Sequence of chain 1.P:
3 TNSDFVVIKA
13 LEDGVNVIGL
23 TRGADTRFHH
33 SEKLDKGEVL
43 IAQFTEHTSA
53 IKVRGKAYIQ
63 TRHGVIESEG

A protein and the small-molecule ligand that binds it are described below.
Small molecule (SMILES): N[C@@H](Cc1c[nH]c2ccccc12)C(=O)O

Binding-site contacts:
Ligand atom CD1 contacts residue ALA52 of chain 1.Q at 4.0 Å (hydrophobic).
Ligand atom OXT contacts residue THR47 of chain 1.P at 2.5 Å (h-bond).
Ligand atom NE1 contacts residue GLN45 of chain 1.P at 2.9 Å (h-bond).
Ligand atom O contacts residue THR23 of chain 1.Q at 3.8 Å.
Ligand atom CB contacts residue THR23 of chain 1.Q at 3.8 Å.
Ligand atom CE2 contacts residue GLN45 of chain 1.P at 3.8 Å.
Ligand atom CD1 contacts residue THR47 of chain 1.P at 3.9 Å.
Ligand atom N contacts residue ASP27 of chain 1.Q at 3.1 Å (salt-bridge).
Ligand atom CE3 contacts residue HIS32 of chain 1.P at 3.9 Å.
Ligand atom O contacts residue ARG24 of chain 1.Q at 3.6 Å.
Ligand atom N contacts residue THR28 of chain 1.Q at 2.9 Å (h-bond).
Ligand atom N contacts residue THR23 of chain 1.Q at 2.9 Å (h-bond).
Ligand atom NE1 contacts residue ALA44 of chain 1.P at 3.7 Å.
Ligand atom O contacts residue GLY25 of chain 1.Q at 3.0 Å (h-bond).
Ligand atom CZ2 contacts residue ILE53 of chain 1.P at 3.8 Å (hydrophobic).
Ligand atom CA contacts residue THR28 of chain 1.Q at 3.2 Å.
Ligand atom C contacts residue THR47 of chain 1.P at 3.5 Å.
Ligand atom C contacts residue GLY25 of chain 1.Q at 3.5 Å.
Ligand atom CE2 contacts residue ALA44 of chain 1.P at 3.8 Å (hydrophobic).
Ligand atom CH2 contacts residue ILE53 of chain 1.P at 4.1 Å (hydrophobic).
Ligand atom CA contacts residue THR23 of chain 1.Q at 3.8 Å.
Ligand atom CB contacts residue THR28 of chain 1.Q at 3.5 Å.
Ligand atom CZ3 contacts residue GLY21 of chain 1.P at 3.7 Å.
Ligand atom CZ2 contacts residue THR50 of chain 1.P at 4.0 Å.
Ligand atom N contacts residue GLY25 of chain 1.Q at 3.0 Å (h-bond).
Ligand atom CZ2 contacts residue ALA44 of chain 1.P at 3.7 Å (hydrophobic).
Ligand atom CH2 contacts residue GLY21 of chain 1.P at 3.6 Å.
Ligand atom CA contacts residue GLY25 of chain 1.Q at 3.6 Å.
Ligand atom O contacts residue SER51 of chain 1.Q at 2.8 Å (h-bond).
Ligand atom OXT contacts residue THR50 of chain 1.P at 3.1 Å (h-bond).
Ligand atom NE1 contacts residue SER51 of chain 1.Q at 4.0 Å.
Ligand atom CD1 contacts residue GLN45 of chain 1.P at 3.8 Å.
Ligand atom CB contacts residue SER51 of chain 1.Q at 3.5 Å.
Ligand atom OXT contacts residue GLY25 of chain 1.Q at 3.9 Å.
Ligand atom CD1 contacts residue SER51 of chain 1.Q at 3.2 Å.
Ligand atom O contacts residue THR47 of chain 1.P at 3.7 Å.
Ligand atom C contacts residue SER51 of chain 1.Q at 3.5 Å.
Ligand atom CG contacts residue SER51 of chain 1.Q at 3.7 Å.
Ligand atom CA contacts residue SER51 of chain 1.Q at 4.1 Å.
Ligand atom CA contacts residue HIS31 of chain 1.P at 4.0 Å.

Sequence of chain 1.Q:
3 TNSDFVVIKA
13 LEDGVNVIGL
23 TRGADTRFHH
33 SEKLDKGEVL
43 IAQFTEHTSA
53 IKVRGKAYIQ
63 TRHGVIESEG